Binding-site contacts:
Ligand atom C1 contacts residue GLU245 of chain 1.A at 4.0 Å.
Ligand atom C4 contacts residue ASN216 of chain 1.A at 4.0 Å.
Ligand atom O6 contacts residue ARG222 of chain 1.A at 3.3 Å (salt-bridge).
Ligand atom O5 contacts residue GLU245 of chain 1.A at 3.6 Å.
Ligand atom C6 contacts residue ARG222 of chain 1.A at 3.8 Å.
Ligand atom O2 contacts residue CYS247 of chain 1.A at 4.0 Å.
Ligand atom O6 contacts residue ARG260 of chain 1.A at 3.6 Å.
Ligand atom O6 contacts residue THR254 of chain 1.A at 3.3 Å (h-bond).
Ligand atom C6 contacts residue SER255 of chain 1.A at 3.7 Å.
Ligand atom O5 contacts residue ASP217 of chain 1.A at 3.2 Å (salt-bridge).
Ligand atom O6 contacts residue GLU245 of chain 1.A at 3.2 Å (salt-bridge).
Ligand atom C3 contacts residue ASP217 of chain 1.A at 3.8 Å.
Ligand atom O2 contacts residue ASP217 of chain 1.A at 3.9 Å.
Ligand atom C3 contacts residue GLU245 of chain 1.A at 4.0 Å.
Ligand atom O5 contacts residue ASP218 of chain 1.A at 4.1 Å.
Ligand atom C2 contacts residue GLU245 of chain 1.A at 3.7 Å.
Ligand atom O3 contacts residue ASP217 of chain 1.A at 3.0 Å (salt-bridge).
Ligand atom C4 contacts residue ASP217 of chain 1.A at 3.3 Å.
Ligand atom C2 contacts residue CYS247 of chain 1.A at 4.2 Å (hydrophobic).
Ligand atom C4 contacts residue ARG222 of chain 1.A at 4.3 Å.
Ligand atom C5 contacts residue GLU245 of chain 1.A at 4.3 Å.
Ligand atom O3 contacts residue GLU245 of chain 1.A at 3.6 Å.
Ligand atom C5 contacts residue ASP217 of chain 1.A at 4.3 Å.
Ligand atom O6 contacts residue ASP218 of chain 1.A at 4.1 Å.
Ligand atom O3 contacts residue ASP218 of chain 1.A at 4.2 Å.
Ligand atom C6 contacts residue THR254 of chain 1.A at 3.5 Å.
Ligand atom C1 contacts residue ASP217 of chain 1.A at 3.5 Å.
Ligand atom C4 contacts residue SER255 of chain 1.A at 4.0 Å.
Ligand atom O4 contacts residue ASN216 of chain 1.A at 4.0 Å.
Ligand atom O4 contacts residue ALA219 of chain 1.A at 3.7 Å.
Ligand atom O4 contacts residue ASP217 of chain 1.A at 2.6 Å (salt-bridge).
Ligand atom O4 contacts residue SER255 of chain 1.A at 4.0 Å.
Ligand atom O3 contacts residue ASN216 of chain 1.A at 3.2 Å (h-bond).
Ligand atom C3 contacts residue ASN216 of chain 1.A at 4.2 Å.
Ligand atom O1 contacts residue CYS247 of chain 1.A at 4.2 Å.
Ligand atom O4 contacts residue ARG222 of chain 1.A at 4.0 Å.
Ligand atom C2 contacts residue ASP217 of chain 1.A at 3.6 Å.
Ligand atom C4 contacts residue ASP218 of chain 1.A at 4.1 Å.
Ligand atom C6 contacts residue ASP218 of chain 1.A at 3.5 Å.
Ligand atom C4 contacts residue GLU245 of chain 1.A at 3.7 Å.

A protein and the small-molecule ligand that binds it are described below.
Small molecule (SMILES): OC[C@H]1O[C@@H](O[C@@H]2[C@@H](O)[C@H](O[C@@H]3[C@@H](O)[C@H](O)O[C@H](CO)[C@H]3O)O[C@H](CO)[C@H]2O)[C@H](O)[C@@H](O)[C@@H]1O

Sequence of chain 1.A:
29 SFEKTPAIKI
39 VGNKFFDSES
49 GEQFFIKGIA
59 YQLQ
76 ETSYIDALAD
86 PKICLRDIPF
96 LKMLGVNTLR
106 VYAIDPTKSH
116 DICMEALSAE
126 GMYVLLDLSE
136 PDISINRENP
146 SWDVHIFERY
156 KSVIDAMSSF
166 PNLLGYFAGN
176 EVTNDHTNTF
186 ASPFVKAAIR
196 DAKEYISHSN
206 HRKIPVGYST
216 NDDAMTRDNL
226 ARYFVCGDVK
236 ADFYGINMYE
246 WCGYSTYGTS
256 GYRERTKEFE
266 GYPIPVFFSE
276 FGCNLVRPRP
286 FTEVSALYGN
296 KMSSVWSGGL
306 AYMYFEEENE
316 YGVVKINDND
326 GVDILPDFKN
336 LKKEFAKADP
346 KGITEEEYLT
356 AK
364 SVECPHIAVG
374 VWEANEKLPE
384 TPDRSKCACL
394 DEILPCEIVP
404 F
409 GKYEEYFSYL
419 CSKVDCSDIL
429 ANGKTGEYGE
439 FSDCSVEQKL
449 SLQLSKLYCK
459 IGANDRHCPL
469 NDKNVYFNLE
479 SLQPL